Binding-site contacts:
Ligand atom C6 contacts residue ASN341 of chain 5.A at 4.1 Å.
Ligand atom C6 contacts residue ASP340 of chain 5.A at 4.1 Å.
Ligand atom O7 contacts residue PRO335 of chain 5.A at 4.2 Å.
Ligand atom O4 contacts residue GLY336 of chain 5.A at 4.1 Å.
Ligand atom C5 contacts residue SER338 of chain 5.A at 4.0 Å.
Ligand atom C2 contacts residue ASN341 of chain 5.A at 2.4 Å.
Ligand atom C1 contacts residue ASN341 of chain 5.A at 1.4 Å.
Ligand atom C6 contacts residue PHE337 of chain 5.A at 4.3 Å (hydrophobic).
Ligand atom O7 contacts residue GLY336 of chain 5.A at 3.1 Å (h-bond).
Ligand atom C1 contacts residue GLY336 of chain 5.A at 4.3 Å.
Ligand atom C5 contacts residue ASN341 of chain 5.A at 3.7 Å.
Ligand atom O5 contacts residue ASN341 of chain 5.A at 2.4 Å (h-bond).
Ligand atom O7 contacts residue PHE337 of chain 5.A at 3.8 Å.
Ligand atom C2 contacts residue GLY336 of chain 5.A at 4.5 Å.
Ligand atom C7 contacts residue ASN341 of chain 5.A at 3.6 Å.
Ligand atom C5 contacts residue GLY336 of chain 5.A at 4.4 Å.
Ligand atom C6 contacts residue SER338 of chain 5.A at 3.9 Å.
Ligand atom C3 contacts residue ASN341 of chain 5.A at 3.8 Å.
Ligand atom C1 contacts residue SER338 of chain 5.A at 3.7 Å.
Ligand atom O5 contacts residue SER338 of chain 5.A at 3.4 Å.
Ligand atom O5 contacts residue SER338 of chain 5.A at 4.2 Å.
Ligand atom C4 contacts residue ASN341 of chain 5.A at 4.2 Å.
Ligand atom C8 contacts residue GLY336 of chain 5.A at 4.0 Å.
Ligand atom N2 contacts residue GLY336 of chain 5.A at 4.4 Å.
Ligand atom C7 contacts residue GLY336 of chain 5.A at 3.8 Å.
Ligand atom C5 contacts residue ASN341 of chain 5.A at 4.4 Å.
Ligand atom C8 contacts residue ASN342 of chain 5.A at 4.2 Å.
Ligand atom C6 contacts residue SER338 of chain 5.A at 4.2 Å.
Ligand atom N2 contacts residue ASN341 of chain 5.A at 2.9 Å (h-bond).
Ligand atom C3 contacts residue GLY336 of chain 5.A at 4.0 Å.
Ligand atom C5 contacts residue PHE337 of chain 5.A at 4.2 Å (hydrophobic).
Ligand atom C8 contacts residue ASN341 of chain 5.A at 3.5 Å.
Ligand atom C8 contacts residue PRO335 of chain 5.A at 4.2 Å (hydrophobic).

The small molecule below binds the protein below.
Small molecule (SMILES): CC(=O)N[C@H]1[C@H](O[C@H]2[C@H](O)[C@@H](NC(C)=O)CO[C@@H]2CO[C@@H]2O[C@@H](C)[C@@H](O)[C@@H](O)[C@@H]2O)O[C@H](CO)[C@@H](O)[C@@H]1O

Sequence of chain 5.A:
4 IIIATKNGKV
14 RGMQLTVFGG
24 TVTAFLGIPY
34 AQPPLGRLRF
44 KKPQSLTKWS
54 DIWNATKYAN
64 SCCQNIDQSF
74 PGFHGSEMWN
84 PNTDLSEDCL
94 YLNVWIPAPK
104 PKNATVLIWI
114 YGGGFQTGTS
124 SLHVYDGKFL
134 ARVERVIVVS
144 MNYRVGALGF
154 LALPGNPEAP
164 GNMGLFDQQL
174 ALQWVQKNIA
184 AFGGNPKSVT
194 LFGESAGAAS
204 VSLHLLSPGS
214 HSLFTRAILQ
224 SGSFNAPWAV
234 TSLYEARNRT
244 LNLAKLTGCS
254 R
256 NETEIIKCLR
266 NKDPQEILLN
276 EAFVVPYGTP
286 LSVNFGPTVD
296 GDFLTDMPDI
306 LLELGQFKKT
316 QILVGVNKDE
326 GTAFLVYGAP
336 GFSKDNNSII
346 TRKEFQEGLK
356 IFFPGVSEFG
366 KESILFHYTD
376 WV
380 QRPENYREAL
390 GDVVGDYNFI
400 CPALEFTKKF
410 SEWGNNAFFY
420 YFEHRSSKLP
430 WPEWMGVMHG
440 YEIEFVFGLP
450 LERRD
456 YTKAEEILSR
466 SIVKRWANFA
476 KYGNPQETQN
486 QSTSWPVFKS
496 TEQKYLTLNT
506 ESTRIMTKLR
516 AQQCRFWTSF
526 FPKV